Binding-site contacts:
Ligand atom C11 contacts residue ASN49 of chain 4.A at 3.3 Å.
Ligand atom C10 contacts residue ALA50 of chain 4.A at 3.9 Å (hydrophobic).
Ligand atom O12 contacts residue ASN49 of chain 4.A at 3.7 Å.
Ligand atom C5 contacts residue TRP108 of chain 4.A at 3.5 Å (hydrophobic).
Ligand atom C8 contacts residue TRP79 of chain 4.A at 3.8 Å (hydrophobic).
Ligand atom C3 contacts residue ASP128 of chain 4.A at 3.4 Å.
Ligand atom C3 contacts residue TYR43 of chain 4.A at 3.7 Å (hydrophobic).
Ligand atom C7 contacts residue SO41 of chain 4.B at 3.2 Å.
Ligand atom C5 contacts residue TRP120 of chain 2.A at 3.9 Å (hydrophobic).
Ligand atom O12 contacts residue SER88 of chain 4.A at 3.1 Å (h-bond).
Ligand atom C9 contacts residue TRP79 of chain 4.A at 3.8 Å (hydrophobic).
Ligand atom C9 contacts residue ALA50 of chain 4.A at 3.4 Å (hydrophobic).
Ligand atom O12 contacts residue ALA86 of chain 4.A at 3.8 Å.
Ligand atom C6 contacts residue TRP108 of chain 4.A at 3.4 Å (hydrophobic).
Ligand atom C9 contacts residue ASN49 of chain 4.A at 3.5 Å.
Ligand atom N2 contacts residue SO41 of chain 4.B at 2.9 Å (h-bond).
Ligand atom C7 contacts residue TRP79 of chain 4.A at 3.9 Å (hydrophobic).
Ligand atom N1 contacts residue TRP108 of chain 4.A at 3.6 Å.
Ligand atom O11 contacts residue ASN49 of chain 4.A at 2.9 Å (h-bond).
Ligand atom N3 contacts residue ASP128 of chain 4.A at 3.1 Å (salt-bridge).
Ligand atom N1 contacts residue ASP128 of chain 4.A at 2.9 Å (salt-bridge).
Ligand atom C8 contacts residue TRP120 of chain 2.A at 4.0 Å (hydrophobic).
Ligand atom S1 contacts residue TRP92 of chain 4.A at 4.0 Å.
Ligand atom S1 contacts residue THR90 of chain 4.A at 3.3 Å (h-bond).
Ligand atom N3 contacts residue SO41 of chain 4.B at 3.6 Å.
Ligand atom C2 contacts residue TRP120 of chain 2.A at 3.6 Å (hydrophobic).
Ligand atom C3 contacts residue LEU25 of chain 4.A at 3.7 Å (hydrophobic).
Ligand atom C3 contacts residue SO41 of chain 4.B at 3.6 Å.
Ligand atom O11 contacts residue TRP120 of chain 2.A at 3.9 Å.
Ligand atom C10 contacts residue TRP79 of chain 4.A at 3.5 Å (hydrophobic).
Ligand atom N3 contacts residue TYR43 of chain 4.A at 2.7 Å (h-bond).
Ligand atom C9 contacts residue GLY48 of chain 4.A at 4.0 Å.
Ligand atom O11 contacts residue GLY48 of chain 4.A at 4.0 Å.
Ligand atom S1 contacts residue TRP79 of chain 4.A at 3.6 Å.
Ligand atom C4 contacts residue TRP120 of chain 2.A at 3.6 Å (hydrophobic).
Ligand atom C10 contacts residue ASN49 of chain 4.A at 3.1 Å.
Ligand atom N3 contacts residue ASN23 of chain 4.A at 3.2 Å (h-bond).
Ligand atom N3 contacts residue SER27 of chain 4.A at 3.4 Å (h-bond).
Ligand atom N3 contacts residue LEU25 of chain 4.A at 3.6 Å.
Ligand atom C4 contacts residue SO41 of chain 4.B at 4.0 Å.

Sequence of chain 2.A:
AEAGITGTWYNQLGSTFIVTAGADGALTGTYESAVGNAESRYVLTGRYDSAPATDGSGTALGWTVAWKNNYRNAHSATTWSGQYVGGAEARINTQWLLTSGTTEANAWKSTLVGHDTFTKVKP

Sequence of chain 4.A:
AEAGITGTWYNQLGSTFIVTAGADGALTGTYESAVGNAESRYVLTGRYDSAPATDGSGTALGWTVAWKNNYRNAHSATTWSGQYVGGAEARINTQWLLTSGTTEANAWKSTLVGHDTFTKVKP

This small molecule binds to this protein.
Small molecule (SMILES): N=C1N[C@H]2[C@H](CS[C@H]2CCCCC(=O)O)N1